This protein binds this small molecule.
Small molecule (SMILES): CC[C@H](C)[C@H](NC(=O)[C@@H](N)CC(C)C)C(=O)NCC(=O)N[C@@H](CCCN=C(N)N)C(=O)N[C@H](C=O)[C@@H](C)O

Sequence of chain 35.A:
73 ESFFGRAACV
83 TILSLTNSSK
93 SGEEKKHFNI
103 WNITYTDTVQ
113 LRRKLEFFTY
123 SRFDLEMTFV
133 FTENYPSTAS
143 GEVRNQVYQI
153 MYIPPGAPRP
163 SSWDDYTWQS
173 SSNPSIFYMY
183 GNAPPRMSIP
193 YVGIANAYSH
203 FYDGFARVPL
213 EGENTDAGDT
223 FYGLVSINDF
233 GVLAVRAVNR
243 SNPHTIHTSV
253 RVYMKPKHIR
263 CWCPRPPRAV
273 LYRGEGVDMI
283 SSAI

Sequence of chain 34.C:
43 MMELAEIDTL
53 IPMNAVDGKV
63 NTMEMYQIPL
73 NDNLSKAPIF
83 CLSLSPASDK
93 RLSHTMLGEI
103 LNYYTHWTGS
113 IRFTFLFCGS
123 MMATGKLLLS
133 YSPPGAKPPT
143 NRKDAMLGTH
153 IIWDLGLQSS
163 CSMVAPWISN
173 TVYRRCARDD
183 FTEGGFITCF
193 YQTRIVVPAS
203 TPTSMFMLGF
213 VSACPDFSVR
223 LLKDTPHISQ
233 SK

Binding-site contacts:
Ligand atom NE contacts residue SER86 of chain 35.A at 3.6 Å.
Ligand atom O contacts residue LYS98 of chain 35.A at 3.8 Å.
Ligand atom NE contacts residue ASN101 of chain 35.A at 3.0 Å (h-bond).
Ligand atom CA contacts residue SER233 of chain 34.C at 3.6 Å.
Ligand atom CB contacts residue SER86 of chain 35.A at 3.9 Å.
Ligand atom C contacts residue SER86 of chain 35.A at 3.6 Å.
Ligand atom NH1 contacts residue LYS98 of chain 35.A at 3.7 Å.
Ligand atom C contacts residue LYS98 of chain 35.A at 3.7 Å.
Ligand atom CZ contacts residue LEU87 of chain 35.A at 4.2 Å (hydrophobic).
Ligand atom CA contacts residue LYS234 of chain 34.C at 2.5 Å.
Ligand atom CZ contacts residue ASN101 of chain 35.A at 3.7 Å.
Ligand atom NH2 contacts residue SER86 of chain 35.A at 3.5 Å (h-bond).
Ligand atom CD contacts residue SER86 of chain 35.A at 3.5 Å.
Ligand atom NH2 contacts residue LYS98 of chain 35.A at 2.7 Å (salt-bridge).
Ligand atom NH2 contacts residue LEU87 of chain 35.A at 3.9 Å.
Ligand atom CG contacts residue SER86 of chain 35.A at 4.2 Å.
Ligand atom CZ contacts residue PHE100 of chain 35.A at 4.1 Å (hydrophobic).
Ligand atom N contacts residue SER233 of chain 34.C at 3.0 Å (h-bond).
Ligand atom O contacts residue THR88 of chain 35.A at 3.7 Å.
Ligand atom CD1 contacts residue ILE84 of chain 35.A at 4.0 Å (hydrophobic).
Ligand atom O contacts residue SER86 of chain 35.A at 2.8 Å (h-bond).
Ligand atom NH2 contacts residue ASN101 of chain 35.A at 3.7 Å.
Ligand atom NH1 contacts residue SER86 of chain 35.A at 3.4 Å (h-bond).
Ligand atom N contacts residue LYS234 of chain 34.C at 3.6 Å.
Ligand atom CZ contacts residue LYS98 of chain 35.A at 3.7 Å.
Ligand atom O contacts residue LYS234 of chain 34.C at 3.4 Å.
Ligand atom C contacts residue THR88 of chain 35.A at 4.2 Å.
Ligand atom N contacts residue SER86 of chain 35.A at 4.0 Å.
Ligand atom CB contacts residue SER233 of chain 34.C at 4.1 Å.
Ligand atom NH2 contacts residue LYS97 of chain 35.A at 3.6 Å (salt-bridge).
Ligand atom CZ contacts residue SER86 of chain 35.A at 3.2 Å.
Ligand atom N contacts residue LYS234 of chain 34.C at 1.5 Å.
Ligand atom CD contacts residue ASN101 of chain 35.A at 3.2 Å.
Ligand atom CD2 contacts residue ILE84 of chain 35.A at 3.9 Å (hydrophobic).
Ligand atom CA contacts residue SER86 of chain 35.A at 4.0 Å.
Ligand atom NH1 contacts residue THR88 of chain 35.A at 3.8 Å.
Ligand atom NH1 contacts residue LEU87 of chain 35.A at 3.9 Å.
Ligand atom CB contacts residue LYS234 of chain 34.C at 3.9 Å.
Ligand atom C contacts residue LYS234 of chain 34.C at 3.0 Å.
Ligand atom NH2 contacts residue PHE100 of chain 35.A at 2.8 Å (h-bond).